The protein below binds the small molecule below.
Small molecule (SMILES): CC(=O)N[C@@H]1[C@@H](O)[C@H](O)[C@@H](CO)O[C@H]1O

Sequence of chain 1.E:
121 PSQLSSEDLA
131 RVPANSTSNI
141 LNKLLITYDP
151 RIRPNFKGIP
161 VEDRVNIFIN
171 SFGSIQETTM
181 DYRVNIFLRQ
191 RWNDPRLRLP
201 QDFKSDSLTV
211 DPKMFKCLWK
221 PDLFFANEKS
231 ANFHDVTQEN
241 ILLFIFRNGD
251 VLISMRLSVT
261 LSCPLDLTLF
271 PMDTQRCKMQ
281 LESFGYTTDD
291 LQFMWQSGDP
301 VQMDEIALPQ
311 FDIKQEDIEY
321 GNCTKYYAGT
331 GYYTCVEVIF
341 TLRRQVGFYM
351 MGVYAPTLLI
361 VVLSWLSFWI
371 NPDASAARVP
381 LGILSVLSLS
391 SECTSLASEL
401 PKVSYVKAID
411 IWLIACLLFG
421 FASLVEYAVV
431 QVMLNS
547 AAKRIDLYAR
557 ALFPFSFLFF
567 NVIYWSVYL

Binding-site contacts:
Ligand atom C3 contacts residue ASN322 of chain 1.E at 3.8 Å.
Ligand atom C7 contacts residue ASN322 of chain 1.E at 3.6 Å.
Ligand atom C8 contacts residue ASN322 of chain 1.E at 3.3 Å.
Ligand atom C1 contacts residue THR324 of chain 1.E at 4.1 Å.
Ligand atom C5 contacts residue ASN322 of chain 1.E at 3.7 Å.
Ligand atom C2 contacts residue ASN322 of chain 1.E at 2.5 Å.
Ligand atom N2 contacts residue MET294 of chain 1.E at 4.5 Å.
Ligand atom O7 contacts residue ASN322 of chain 1.E at 4.4 Å.
Ligand atom C4 contacts residue ASN322 of chain 1.E at 4.3 Å.
Ligand atom C7 contacts residue MET294 of chain 1.E at 4.3 Å (hydrophobic).
Ligand atom N2 contacts residue ASN322 of chain 1.E at 2.9 Å (h-bond).
Ligand atom O5 contacts residue ASN322 of chain 1.E at 2.4 Å (h-bond).
Ligand atom O6 contacts residue THR324 of chain 1.E at 3.1 Å (h-bond).
Ligand atom O7 contacts residue MET294 of chain 1.E at 3.3 Å.
Ligand atom O5 contacts residue THR324 of chain 1.E at 3.8 Å.
Ligand atom C1 contacts residue ASN322 of chain 1.E at 1.4 Å.
Ligand atom C6 contacts residue THR324 of chain 1.E at 4.4 Å.